Sequence of chain 4.A:
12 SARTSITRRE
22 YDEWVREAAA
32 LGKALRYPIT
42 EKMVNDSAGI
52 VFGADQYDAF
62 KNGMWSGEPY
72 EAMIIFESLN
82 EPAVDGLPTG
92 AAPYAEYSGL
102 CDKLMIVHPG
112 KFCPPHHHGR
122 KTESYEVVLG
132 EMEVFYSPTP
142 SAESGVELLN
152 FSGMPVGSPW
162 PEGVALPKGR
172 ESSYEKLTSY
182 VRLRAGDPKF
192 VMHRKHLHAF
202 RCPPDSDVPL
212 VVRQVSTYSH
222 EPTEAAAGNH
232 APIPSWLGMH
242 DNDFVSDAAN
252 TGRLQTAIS

Sequence of chain 1.A:
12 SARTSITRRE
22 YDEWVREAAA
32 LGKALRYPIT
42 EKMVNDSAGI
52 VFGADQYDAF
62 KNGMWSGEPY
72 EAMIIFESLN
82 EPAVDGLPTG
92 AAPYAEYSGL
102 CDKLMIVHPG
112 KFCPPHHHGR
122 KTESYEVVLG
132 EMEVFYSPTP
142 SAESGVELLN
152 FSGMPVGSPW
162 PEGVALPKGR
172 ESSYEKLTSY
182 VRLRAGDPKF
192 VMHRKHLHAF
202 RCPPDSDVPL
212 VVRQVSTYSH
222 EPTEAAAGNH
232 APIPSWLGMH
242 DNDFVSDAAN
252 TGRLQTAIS

Binding-site contacts:
Ligand atom C1 contacts residue TRP66 of chain 4.A at 3.9 Å (hydrophobic).
Ligand atom C5 contacts residue ASP23 of chain 1.A at 3.2 Å.
Ligand atom O5 contacts residue ARG27 of chain 1.A at 3.8 Å.
Ligand atom O5 contacts residue ASP23 of chain 1.A at 3.4 Å (salt-bridge).
Ligand atom C2 contacts residue TRP66 of chain 4.A at 4.3 Å (hydrophobic).
Ligand atom O3 contacts residue ASN63 of chain 4.A at 3.1 Å (h-bond).
Ligand atom C3 contacts residue ARG20 of chain 1.A at 4.3 Å.
Ligand atom O2 contacts residue ASN63 of chain 4.A at 3.6 Å.
Ligand atom C4 contacts residue ARG20 of chain 1.A at 4.0 Å.
Ligand atom O3 contacts residue ARG20 of chain 1.A at 3.5 Å.
Ligand atom C1 contacts residue SER67 of chain 4.A at 3.8 Å.
Ligand atom C3 contacts residue SER67 of chain 4.A at 4.4 Å.
Ligand atom O4 contacts residue TRP66 of chain 4.A at 4.3 Å.
Ligand atom C2 contacts residue ASN63 of chain 4.A at 3.5 Å.
Ligand atom C3 contacts residue ASN63 of chain 4.A at 3.0 Å.
Ligand atom O5 contacts residue SER67 of chain 4.A at 4.3 Å.
Ligand atom O4 contacts residue ASP23 of chain 1.A at 3.4 Å (salt-bridge).
Ligand atom C2 contacts residue SER67 of chain 4.A at 3.4 Å.
Ligand atom O5 contacts residue TRP66 of chain 4.A at 2.9 Å (h-bond).
Ligand atom O2 contacts residue SER67 of chain 4.A at 3.9 Å.
Ligand atom C5 contacts residue ARG20 of chain 1.A at 4.3 Å.
Ligand atom C4 contacts residue ASP23 of chain 1.A at 3.8 Å.
Ligand atom C4 contacts residue ASN63 of chain 4.A at 4.3 Å.
Ligand atom C5 contacts residue TRP66 of chain 4.A at 3.8 Å (hydrophobic).

The protein below binds the small molecule below.
Small molecule (SMILES): OC[C@@H]1O[C@@H](O)[C@@H](O)[C@H]1O